Sequence of chain 26.E:
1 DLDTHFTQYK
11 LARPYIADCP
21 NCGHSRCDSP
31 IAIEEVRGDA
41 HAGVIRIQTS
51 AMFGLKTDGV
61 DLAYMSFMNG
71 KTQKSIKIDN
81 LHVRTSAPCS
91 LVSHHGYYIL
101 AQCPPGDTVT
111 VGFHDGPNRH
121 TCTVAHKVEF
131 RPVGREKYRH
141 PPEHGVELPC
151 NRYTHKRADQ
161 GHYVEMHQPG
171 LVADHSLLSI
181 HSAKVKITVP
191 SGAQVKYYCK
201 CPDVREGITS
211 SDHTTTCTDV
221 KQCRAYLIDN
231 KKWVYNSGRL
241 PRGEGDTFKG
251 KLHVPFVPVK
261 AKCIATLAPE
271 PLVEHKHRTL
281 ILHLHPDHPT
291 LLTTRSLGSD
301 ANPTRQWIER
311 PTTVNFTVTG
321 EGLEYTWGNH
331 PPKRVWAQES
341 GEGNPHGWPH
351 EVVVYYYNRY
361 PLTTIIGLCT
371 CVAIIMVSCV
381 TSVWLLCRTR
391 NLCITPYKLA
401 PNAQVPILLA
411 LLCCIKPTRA

This protein binds this small molecule.
Small molecule (SMILES): CC(=O)N[C@@H]1[C@@H](O)[C@H](O)[C@@H](CO)O[C@H]1O

Binding-site contacts:
Ligand atom O7 contacts residue ASN315 of chain 26.E at 4.2 Å.
Ligand atom C4 contacts residue ASN315 of chain 26.E at 4.3 Å.
Ligand atom C8 contacts residue ASN315 of chain 26.E at 3.5 Å.
Ligand atom C1 contacts residue VAL314 of chain 26.E at 4.4 Å (hydrophobic).
Ligand atom O5 contacts residue THR313 of chain 26.E at 4.3 Å.
Ligand atom N2 contacts residue ASN315 of chain 26.E at 2.8 Å (h-bond).
Ligand atom O5 contacts residue ASN315 of chain 26.E at 2.4 Å (h-bond).
Ligand atom C3 contacts residue ASN315 of chain 26.E at 3.8 Å.
Ligand atom C8 contacts residue ILE281 of chain 26.E at 4.5 Å (hydrophobic).
Ligand atom O5 contacts residue VAL314 of chain 26.E at 3.8 Å.
Ligand atom C6 contacts residue THR313 of chain 26.E at 4.5 Å.
Ligand atom C6 contacts residue ASN315 of chain 26.E at 4.5 Å.
Ligand atom C5 contacts residue ASN315 of chain 26.E at 3.7 Å.
Ligand atom C1 contacts residue ASN315 of chain 26.E at 1.4 Å.
Ligand atom C2 contacts residue ASN315 of chain 26.E at 2.5 Å.
Ligand atom C7 contacts residue ASN315 of chain 26.E at 3.3 Å.